Sequence of chain 1.A:
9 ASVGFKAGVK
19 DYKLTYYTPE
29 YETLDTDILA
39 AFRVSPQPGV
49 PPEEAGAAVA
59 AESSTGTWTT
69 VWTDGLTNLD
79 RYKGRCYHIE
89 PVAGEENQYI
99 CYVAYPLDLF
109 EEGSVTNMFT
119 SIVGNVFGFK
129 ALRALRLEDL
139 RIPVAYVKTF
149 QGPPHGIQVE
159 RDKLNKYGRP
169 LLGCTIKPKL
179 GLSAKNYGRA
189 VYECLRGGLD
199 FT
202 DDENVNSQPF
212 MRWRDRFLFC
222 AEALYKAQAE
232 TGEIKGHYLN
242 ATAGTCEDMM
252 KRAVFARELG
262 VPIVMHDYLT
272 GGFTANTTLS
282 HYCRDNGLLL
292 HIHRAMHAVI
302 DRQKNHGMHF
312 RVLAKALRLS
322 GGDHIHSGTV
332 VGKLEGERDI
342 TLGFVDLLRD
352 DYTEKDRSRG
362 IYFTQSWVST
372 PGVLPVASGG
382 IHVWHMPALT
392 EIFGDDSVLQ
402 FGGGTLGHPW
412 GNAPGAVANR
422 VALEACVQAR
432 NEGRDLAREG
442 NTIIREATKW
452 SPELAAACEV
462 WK

The protein below binds the small molecule below.
Small molecule (SMILES): O=C(COP(=O)(O)O)[C@H](O)[C@H](O)COP(=O)(O)O

Sequence of chain 2.E:
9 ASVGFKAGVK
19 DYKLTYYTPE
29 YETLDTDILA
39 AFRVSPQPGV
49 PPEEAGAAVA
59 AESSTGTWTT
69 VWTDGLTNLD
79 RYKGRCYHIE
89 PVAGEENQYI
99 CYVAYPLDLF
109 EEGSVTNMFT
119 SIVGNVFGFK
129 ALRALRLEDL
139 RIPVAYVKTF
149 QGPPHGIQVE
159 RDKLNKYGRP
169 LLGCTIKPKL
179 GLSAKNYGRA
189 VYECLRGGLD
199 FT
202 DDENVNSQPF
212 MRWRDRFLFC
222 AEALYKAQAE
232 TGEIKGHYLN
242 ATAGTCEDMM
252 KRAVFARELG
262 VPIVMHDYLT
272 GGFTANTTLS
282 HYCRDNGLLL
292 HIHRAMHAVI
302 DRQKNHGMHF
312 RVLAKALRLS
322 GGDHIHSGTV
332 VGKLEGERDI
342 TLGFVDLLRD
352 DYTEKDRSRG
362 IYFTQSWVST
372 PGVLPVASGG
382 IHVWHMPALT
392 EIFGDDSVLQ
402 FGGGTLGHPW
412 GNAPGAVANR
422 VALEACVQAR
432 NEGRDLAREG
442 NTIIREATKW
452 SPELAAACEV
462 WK

Binding-site contacts:
Ligand atom O3 contacts residue KCX201 of chain 2.E at 2.5 Å (h-bond).
Ligand atom C2 contacts residue LYS175 of chain 2.E at 3.9 Å.
Ligand atom O6P contacts residue HIS298 of chain 2.E at 3.8 Å.
Ligand atom O2 contacts residue KCX201 of chain 2.E at 3.5 Å (h-bond).
Ligand atom O5P contacts residue ARG295 of chain 2.E at 3.5 Å (salt-bridge).
Ligand atom C1 contacts residue SER379 of chain 2.E at 3.6 Å.
Ligand atom O1 contacts residue LYS175 of chain 2.E at 3.1 Å (salt-bridge).
Ligand atom P2 contacts residue ARG295 of chain 2.E at 3.6 Å.
Ligand atom O5P contacts residue GLY329 of chain 2.E at 3.9 Å.
Ligand atom O3 contacts residue GLU204 of chain 2.E at 3.5 Å (salt-bridge).
Ligand atom O4P contacts residue HIS298 of chain 2.E at 3.0 Å (h-bond).
Ligand atom O2P contacts residue GLY404 of chain 2.E at 3.8 Å.
Ligand atom O1P contacts residue TRP66 of chain 1.A at 3.1 Å (h-bond).
Ligand atom O3P contacts residue GLY380 of chain 2.E at 3.5 Å.
Ligand atom C3 contacts residue SER379 of chain 2.E at 3.4 Å.
Ligand atom O3 contacts residue HIS294 of chain 2.E at 3.1 Å (h-bond).
Ligand atom P1 contacts residue GLY403 of chain 2.E at 3.9 Å.
Ligand atom O4P contacts residue ARG295 of chain 2.E at 3.5 Å (salt-bridge).
Ligand atom O6P contacts residue ARG295 of chain 2.E at 2.9 Å (salt-bridge).
Ligand atom O6P contacts residue HIS327 of chain 2.E at 3.9 Å.
Ligand atom O3 contacts residue CA1 of chain 2.N at 2.6 Å.
Ligand atom O3P contacts residue TRP66 of chain 1.A at 3.4 Å.
Ligand atom C2 contacts residue KCX201 of chain 2.E at 3.6 Å.
Ligand atom O4 contacts residue SER379 of chain 2.E at 3.4 Å (h-bond).
Ligand atom P2 contacts residue HIS298 of chain 2.E at 3.9 Å.
Ligand atom P1 contacts residue GLY404 of chain 2.E at 3.8 Å.
Ligand atom O3P contacts residue GLY381 of chain 2.E at 2.8 Å (h-bond).
Ligand atom C3 contacts residue KCX201 of chain 2.E at 3.1 Å.
Ligand atom C2 contacts residue CA1 of chain 2.N at 3.2 Å.
Ligand atom O4 contacts residue GLY380 of chain 2.E at 3.6 Å.
Ligand atom O2P contacts residue PHE402 of chain 2.E at 3.8 Å.
Ligand atom O2 contacts residue LYS175 of chain 2.E at 3.1 Å (salt-bridge).
Ligand atom O2 contacts residue CA1 of chain 2.N at 2.3 Å.
Ligand atom O1P contacts residue GLY403 of chain 2.E at 3.5 Å.
Ligand atom O1P contacts residue GLY404 of chain 2.E at 2.7 Å (h-bond).
Ligand atom P1 contacts residue TRP66 of chain 1.A at 3.7 Å.
Ligand atom O2P contacts residue GLY403 of chain 2.E at 2.7 Å (h-bond).
Ligand atom C4 contacts residue SER379 of chain 2.E at 3.8 Å.
Ligand atom C3 contacts residue CA1 of chain 2.N at 3.4 Å.
Ligand atom O1P contacts residue LYS175 of chain 2.E at 3.2 Å.